Sequence of chain 1.I:
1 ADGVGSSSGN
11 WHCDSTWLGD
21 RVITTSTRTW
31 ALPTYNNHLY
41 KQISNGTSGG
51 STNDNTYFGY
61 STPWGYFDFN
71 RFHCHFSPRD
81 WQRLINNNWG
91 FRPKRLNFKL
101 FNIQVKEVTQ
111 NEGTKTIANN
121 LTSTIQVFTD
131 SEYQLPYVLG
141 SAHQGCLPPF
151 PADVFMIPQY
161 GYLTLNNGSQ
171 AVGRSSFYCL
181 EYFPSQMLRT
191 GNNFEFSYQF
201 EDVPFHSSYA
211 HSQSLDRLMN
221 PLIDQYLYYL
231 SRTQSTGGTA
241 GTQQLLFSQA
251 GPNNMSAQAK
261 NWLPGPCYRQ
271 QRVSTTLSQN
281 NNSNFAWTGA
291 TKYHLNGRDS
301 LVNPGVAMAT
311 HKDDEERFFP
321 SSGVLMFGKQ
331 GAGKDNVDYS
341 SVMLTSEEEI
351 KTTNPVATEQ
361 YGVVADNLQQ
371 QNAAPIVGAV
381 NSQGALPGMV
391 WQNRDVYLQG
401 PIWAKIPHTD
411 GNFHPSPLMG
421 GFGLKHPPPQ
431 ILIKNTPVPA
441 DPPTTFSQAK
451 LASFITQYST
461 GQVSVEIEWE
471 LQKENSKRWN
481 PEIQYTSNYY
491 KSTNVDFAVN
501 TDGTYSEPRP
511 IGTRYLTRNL

Binding-site contacts:
Ligand atom C5' contacts residue DC1 of chain 1.YB at 3.1 Å.
Ligand atom N9 contacts residue PRO415 of chain 1.I at 4.0 Å.
Ligand atom OP2 contacts residue DC1 of chain 1.YB at 2.5 Å (h-bond).
Ligand atom N7 contacts residue ASN393 of chain 1.I at 4.0 Å.
Ligand atom C6 contacts residue PRO204 of chain 1.I at 3.9 Å (hydrophobic).
Ligand atom C6 contacts residue PRO415 of chain 1.I at 3.7 Å (hydrophobic).
Ligand atom C6 contacts residue GLY423 of chain 1.I at 3.9 Å.
Ligand atom C1' contacts residue PRO415 of chain 1.I at 3.7 Å (hydrophobic).
Ligand atom C4' contacts residue DC1 of chain 1.YB at 3.9 Å.
Ligand atom OP1 contacts residue DC1 of chain 1.YB at 2.5 Å (h-bond).
Ligand atom C2 contacts residue PRO204 of chain 1.I at 4.1 Å (hydrophobic).
Ligand atom C8 contacts residue SER416 of chain 1.I at 4.1 Å.
Ligand atom N6 contacts residue GLY423 of chain 1.I at 3.5 Å (h-bond).
Ligand atom C6 contacts residue SER416 of chain 1.I at 4.0 Å.
Ligand atom N7 contacts residue HIS414 of chain 1.I at 3.6 Å.
Ligand atom C2 contacts residue VAL203 of chain 1.I at 4.1 Å (hydrophobic).
Ligand atom C4 contacts residue PRO415 of chain 1.I at 3.8 Å (hydrophobic).
Ligand atom C5 contacts residue PRO204 of chain 1.I at 3.8 Å (hydrophobic).
Ligand atom C4 contacts residue PRO204 of chain 1.I at 4.0 Å (hydrophobic).
Ligand atom C8 contacts residue HIS414 of chain 1.I at 3.0 Å.
Ligand atom N3 contacts residue PRO415 of chain 1.I at 3.9 Å.
Ligand atom C5 contacts residue PRO415 of chain 1.I at 3.7 Å (hydrophobic).
Ligand atom C2' contacts residue HIS414 of chain 1.I at 3.2 Å.
Ligand atom N9 contacts residue HIS414 of chain 1.I at 4.1 Å.
Ligand atom P contacts residue DC1 of chain 1.YB at 1.6 Å.
Ligand atom C2 contacts residue GLY423 of chain 1.I at 3.4 Å.
Ligand atom N1 contacts residue GLY423 of chain 1.I at 3.0 Å (h-bond).
Ligand atom C2 contacts residue PRO415 of chain 1.I at 3.8 Å (hydrophobic).
Ligand atom O5' contacts residue DC1 of chain 1.YB at 2.5 Å (h-bond).
Ligand atom N7 contacts residue SER416 of chain 1.I at 3.3 Å.
Ligand atom O4' contacts residue DC1 of chain 1.YB at 3.9 Å.
Ligand atom C5 contacts residue SER416 of chain 1.I at 3.8 Å.
Ligand atom N7 contacts residue PRO204 of chain 1.I at 4.1 Å.
Ligand atom N1 contacts residue PRO415 of chain 1.I at 3.7 Å.
Ligand atom N6 contacts residue GLY421 of chain 1.I at 4.0 Å.
Ligand atom C6 contacts residue VAL203 of chain 1.I at 4.1 Å (hydrophobic).
Ligand atom C2' contacts residue PRO415 of chain 1.I at 3.8 Å (hydrophobic).
Ligand atom N1 contacts residue VAL203 of chain 1.I at 3.5 Å.
Ligand atom N6 contacts residue PHE422 of chain 1.I at 4.0 Å.
Ligand atom N6 contacts residue SER416 of chain 1.I at 3.4 Å (h-bond).

A protein and the small-molecule ligand that binds it are described below.
Small molecule (SMILES): Nc1ncnc2c1ncn2[C@H]1C[C@H](O)[C@@H](COP(=O)(O)O)O1